The small molecule below binds the protein below.
Small molecule (SMILES): CC(=O)N[C@@H]1[C@@H](O)[C@H](O)[C@@H](CO)O[C@H]1O

Sequence of chain 1.A:
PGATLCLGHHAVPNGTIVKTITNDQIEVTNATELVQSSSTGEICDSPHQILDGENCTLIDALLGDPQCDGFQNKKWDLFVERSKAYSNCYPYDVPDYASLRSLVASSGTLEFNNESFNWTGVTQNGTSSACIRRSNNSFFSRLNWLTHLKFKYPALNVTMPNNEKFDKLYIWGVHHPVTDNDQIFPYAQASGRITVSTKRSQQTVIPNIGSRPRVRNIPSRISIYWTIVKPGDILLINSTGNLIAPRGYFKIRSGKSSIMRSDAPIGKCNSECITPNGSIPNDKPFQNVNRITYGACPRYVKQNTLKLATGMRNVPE

Binding-site contacts:
Ligand atom C8 contacts residue THR16 of chain 1.A at 3.4 Å.
Ligand atom C1 contacts residue ASN14 of chain 1.A at 1.5 Å.
Ligand atom C8 contacts residue THR29 of chain 1.A at 3.6 Å.
Ligand atom C7 contacts residue THR16 of chain 1.A at 4.4 Å.
Ligand atom C5 contacts residue ASN14 of chain 1.A at 3.7 Å.
Ligand atom C7 contacts residue ASN14 of chain 1.A at 3.4 Å.
Ligand atom C8 contacts residue ASN14 of chain 1.A at 3.7 Å.
Ligand atom O7 contacts residue ASN14 of chain 1.A at 3.3 Å (h-bond).
Ligand atom C4 contacts residue ASN14 of chain 1.A at 4.2 Å.
Ligand atom C7 contacts residue ASN30 of chain 1.A at 4.5 Å.
Ligand atom C8 contacts residue ASN30 of chain 1.A at 3.4 Å.
Ligand atom O7 contacts residue THR16 of chain 1.A at 4.4 Å.
Ligand atom O5 contacts residue ASN14 of chain 1.A at 2.4 Å (h-bond).
Ligand atom N2 contacts residue ASN14 of chain 1.A at 3.1 Å (h-bond).
Ligand atom C3 contacts residue ASN14 of chain 1.A at 3.9 Å.
Ligand atom C2 contacts residue ASN14 of chain 1.A at 2.5 Å.